This protein binds this small molecule.
Small molecule (SMILES): [H]/N=C(/N)c1ccc(Oc2ccc(NS(=O)(=O)c3ccc4ccccc4c3)c(Oc3ccc(/C(N)=N\[H])cc3)n2)cc1

Sequence of chain 1.A:
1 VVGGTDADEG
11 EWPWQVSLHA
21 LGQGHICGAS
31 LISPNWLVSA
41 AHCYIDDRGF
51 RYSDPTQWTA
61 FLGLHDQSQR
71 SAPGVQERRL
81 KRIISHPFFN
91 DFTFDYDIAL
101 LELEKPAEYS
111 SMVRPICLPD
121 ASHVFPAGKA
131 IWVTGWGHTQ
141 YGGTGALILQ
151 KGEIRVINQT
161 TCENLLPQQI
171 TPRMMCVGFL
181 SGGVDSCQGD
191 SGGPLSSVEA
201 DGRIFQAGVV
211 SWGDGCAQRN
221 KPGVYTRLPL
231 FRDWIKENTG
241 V

Binding-site contacts:
Ligand atom S1 contacts residue SER191 of chain 1.A at 3.7 Å.
Ligand atom C10 contacts residue TRP212 of chain 1.A at 3.6 Å (hydrophobic).
Ligand atom N2 contacts residue SER191 of chain 1.A at 3.1 Å (h-bond).
Ligand atom C9 contacts residue GLY215 of chain 1.A at 3.6 Å.
Ligand atom C11 contacts residue SER186 of chain 1.A at 3.4 Å.
Ligand atom N1 contacts residue TRP212 of chain 1.A at 3.5 Å.
Ligand atom O3 contacts residue GLN188 of chain 1.A at 3.1 Å.
Ligand atom O4 contacts residue GLY189 of chain 1.A at 3.0 Å (h-bond).
Ligand atom C26 contacts residue TYR52 of chain 1.A at 3.7 Å (hydrophobic).
Ligand atom C17 contacts residue GLY213 of chain 1.A at 3.3 Å.
Ligand atom N2 contacts residue HIS42 of chain 1.A at 3.4 Å (h-bond).
Ligand atom C24 contacts residue ILE26 of chain 1.A at 3.0 Å (hydrophobic).
Ligand atom N3 contacts residue GLY223 of chain 1.A at 3.2 Å.
Ligand atom C9 contacts residue GLY213 of chain 1.A at 3.4 Å.
Ligand atom C24 contacts residue CYS43 of chain 1.A at 3.2 Å (hydrophobic).
Ligand atom O4 contacts residue SER191 of chain 1.A at 3.5 Å (h-bond).
Ligand atom N4 contacts residue GLY213 of chain 1.A at 3.7 Å.
Ligand atom C28 contacts residue SER186 of chain 1.A at 3.0 Å.
Ligand atom C28 contacts residue GLY215 of chain 1.A at 3.7 Å.
Ligand atom N4 contacts residue ASP185 of chain 1.A at 2.9 Å (salt-bridge).
Ligand atom N3 contacts residue SER186 of chain 1.A at 2.8 Å (h-bond).
Ligand atom C26 contacts residue CYS43 of chain 1.A at 3.2 Å (hydrophobic).
Ligand atom C25 contacts residue CYS43 of chain 1.A at 2.6 Å (hydrophobic).
Ligand atom C5 contacts residue HIS42 of chain 1.A at 3.8 Å.
Ligand atom N4 contacts residue SER186 of chain 1.A at 3.3 Å (h-bond).
Ligand atom C1 contacts residue HIS42 of chain 1.A at 3.5 Å.
Ligand atom C10 contacts residue GLY213 of chain 1.A at 3.5 Å.
Ligand atom C25 contacts residue ILE26 of chain 1.A at 3.4 Å (hydrophobic).
Ligand atom C10 contacts residue SER186 of chain 1.A at 3.6 Å.
Ligand atom N4 contacts residue CYS216 of chain 1.A at 3.5 Å.
Ligand atom C12 contacts residue TRP212 of chain 1.A at 3.6 Å (hydrophobic).
Ligand atom O2 contacts residue TRP212 of chain 1.A at 3.5 Å.
Ligand atom C24 contacts residue CYS27 of chain 1.A at 3.4 Å (hydrophobic).
Ligand atom C11 contacts residue TRP212 of chain 1.A at 3.6 Å (hydrophobic).
Ligand atom C28 contacts residue GLY213 of chain 1.A at 3.7 Å.
Ligand atom C28 contacts residue ASP185 of chain 1.A at 3.6 Å.
Ligand atom O1 contacts residue SER191 of chain 1.A at 3.2 Å (h-bond).
Ligand atom N3 contacts residue ASP185 of chain 1.A at 2.8 Å (salt-bridge).
Ligand atom C19 contacts residue CYS27 of chain 1.A at 3.8 Å (hydrophobic).
Ligand atom N4 contacts residue GLY215 of chain 1.A at 2.6 Å (h-bond).